A protein and the small-molecule ligand that binds it are described below.
Small molecule (SMILES): C[C@H](Nc1nccc(-c2c(-c3ccc(F)cc3)c(=O)n(C3CCNCC3)n2C)n1)c1ccccc1

Sequence of chain 1.A:
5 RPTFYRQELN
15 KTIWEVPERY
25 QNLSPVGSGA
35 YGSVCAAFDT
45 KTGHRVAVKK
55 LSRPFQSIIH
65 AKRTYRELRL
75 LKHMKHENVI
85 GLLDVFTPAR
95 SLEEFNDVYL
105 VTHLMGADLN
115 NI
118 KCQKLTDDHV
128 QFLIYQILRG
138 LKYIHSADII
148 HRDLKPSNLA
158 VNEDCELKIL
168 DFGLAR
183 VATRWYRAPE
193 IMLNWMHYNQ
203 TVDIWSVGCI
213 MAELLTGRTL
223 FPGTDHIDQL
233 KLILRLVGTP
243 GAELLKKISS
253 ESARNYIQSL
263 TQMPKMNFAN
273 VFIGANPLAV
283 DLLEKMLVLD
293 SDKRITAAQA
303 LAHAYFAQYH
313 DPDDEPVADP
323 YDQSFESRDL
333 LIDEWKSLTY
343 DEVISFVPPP

Binding-site contacts:
Ligand atom C27 contacts residue MET109 of chain 1.A at 3.9 Å (hydrophobic).
Ligand atom C26 contacts residue ALA51 of chain 1.A at 3.9 Å (hydrophobic).
Ligand atom C24 contacts residue THR106 of chain 1.A at 3.7 Å.
Ligand atom F9 contacts residue LEU104 of chain 1.A at 3.1 Å.
Ligand atom C24 contacts residue MET109 of chain 1.A at 3.8 Å (hydrophobic).
Ligand atom C31 contacts residue VAL30 of chain 1.A at 3.3 Å (hydrophobic).
Ligand atom N28 contacts residue ALA51 of chain 1.A at 3.5 Å.
Ligand atom F9 contacts residue THR106 of chain 1.A at 3.6 Å.
Ligand atom C4 contacts residue LEU104 of chain 1.A at 3.7 Å (hydrophobic).
Ligand atom N25 contacts residue LEU108 of chain 1.A at 3.4 Å.
Ligand atom C33 contacts residue VAL30 of chain 1.A at 3.5 Å (hydrophobic).
Ligand atom C18 contacts residue ASP168 of chain 1.A at 3.4 Å.
Ligand atom C16 contacts residue LYS53 of chain 1.A at 3.8 Å.
Ligand atom C27 contacts residue ALA51 of chain 1.A at 3.8 Å (hydrophobic).
Ligand atom C30 contacts residue VAL30 of chain 1.A at 3.9 Å (hydrophobic).
Ligand atom F9 contacts residue VAL105 of chain 1.A at 3.2 Å.
Ligand atom C20 contacts residue TYR35 of chain 1.A at 3.5 Å (hydrophobic).
Ligand atom N28 contacts residue LEU108 of chain 1.A at 3.8 Å.
Ligand atom C29 contacts residue MET109 of chain 1.A at 3.8 Å (hydrophobic).
Ligand atom C29 contacts residue VAL30 of chain 1.A at 3.3 Å (hydrophobic).
Ligand atom C5 contacts residue THR106 of chain 1.A at 3.6 Å.
Ligand atom C1 contacts residue THR106 of chain 1.A at 3.9 Å.
Ligand atom C5 contacts residue LEU104 of chain 1.A at 3.9 Å (hydrophobic).
Ligand atom N28 contacts residue HIS107 of chain 1.A at 3.8 Å.
Ligand atom C32 contacts residue ASP112 of chain 1.A at 3.6 Å.
Ligand atom C26 contacts residue THR106 of chain 1.A at 3.8 Å.
Ligand atom C1 contacts residue LYS53 of chain 1.A at 3.8 Å.
Ligand atom C24 contacts residue ALA51 of chain 1.A at 3.5 Å (hydrophobic).
Ligand atom N22 contacts residue ASP168 of chain 1.A at 3.1 Å (salt-bridge).
Ligand atom O15 contacts residue LYS53 of chain 1.A at 2.6 Å (salt-bridge).
Ligand atom C35 contacts residue ALA111 of chain 1.A at 3.6 Å (hydrophobic).
Ligand atom C19 contacts residue TYR35 of chain 1.A at 3.4 Å (hydrophobic).
Ligand atom C4 contacts residue THR106 of chain 1.A at 3.5 Å.
Ligand atom C24 contacts residue HIS107 of chain 1.A at 3.4 Å.
Ligand atom N25 contacts residue MET109 of chain 1.A at 3.1 Å (h-bond).
Ligand atom C31 contacts residue MET109 of chain 1.A at 3.6 Å (hydrophobic).
Ligand atom C4 contacts residue ALA51 of chain 1.A at 3.6 Å (hydrophobic).
Ligand atom N28 contacts residue MET109 of chain 1.A at 3.0 Å (h-bond).
Ligand atom C35 contacts residue ASP112 of chain 1.A at 3.8 Å.
Ligand atom C4 contacts residue LYS53 of chain 1.A at 3.7 Å.